A small-molecule ligand and the protein it binds are described below.
Small molecule (SMILES): COc1ccc(C[C@H](NC(=O)[C@H](C)NC(=O)CN2CCOCC2)C(=O)N[C@@H](Cc2ccccc2)[C@@H](O)[C@H](C)CO)cc1

Sequence of chain 1.BA:
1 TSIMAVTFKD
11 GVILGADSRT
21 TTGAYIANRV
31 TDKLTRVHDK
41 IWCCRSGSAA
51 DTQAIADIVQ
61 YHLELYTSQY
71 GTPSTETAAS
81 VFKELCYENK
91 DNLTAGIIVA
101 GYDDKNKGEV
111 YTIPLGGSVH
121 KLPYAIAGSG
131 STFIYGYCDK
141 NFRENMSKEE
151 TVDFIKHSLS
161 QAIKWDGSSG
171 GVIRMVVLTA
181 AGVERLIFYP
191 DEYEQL

Binding-site contacts:
Ligand atom C47 contacts residue GLY47 of chain 1.BA at 3.8 Å.
Ligand atom C3 contacts residue THR31 of chain 1.BA at 3.7 Å.
Ligand atom C12 contacts residue SER129 of chain 1.BA at 3.6 Å.
Ligand atom O39 contacts residue ALA49 of chain 1.BA at 3.2 Å (h-bond).
Ligand atom O21 contacts residue SER46 of chain 1.BA at 3.6 Å.
Ligand atom C46 contacts residue SER48 of chain 1.BA at 3.8 Å.
Ligand atom C5 contacts residue THR20 of chain 1.BA at 3.6 Å.
Ligand atom C24 contacts residue GLY47 of chain 1.BA at 3.3 Å.
Ligand atom C47 contacts residue SER48 of chain 1.BA at 3.9 Å.
Ligand atom C6 contacts residue THR1 of chain 1.BA at 3.8 Å.
Ligand atom O49 contacts residue THR21 of chain 1.BA at 3.4 Å (h-bond).
Ligand atom C40 contacts residue GLY47 of chain 1.BA at 3.8 Å.
Ligand atom O21 contacts residue GLY47 of chain 1.BA at 3.1 Å (h-bond).
Ligand atom C4 contacts residue ALA49 of chain 1.BA at 3.7 Å (hydrophobic).
Ligand atom C2 contacts residue ARG45 of chain 1.BA at 3.3 Å.
Ligand atom C11 contacts residue SER168 of chain 1.BA at 3.4 Å.
Ligand atom C8 contacts residue THR1 of chain 1.BA at 2.3 Å.
Ligand atom C4 contacts residue THR20 of chain 1.BA at 3.1 Å.
Ligand atom O13 contacts residue THR1 of chain 1.BA at 3.2 Å (h-bond).
Ligand atom C36 contacts residue HIS116 of chain 1.V at 3.7 Å.
Ligand atom N25 contacts residue THR21 of chain 1.BA at 3.1 Å (h-bond).
Ligand atom C11 contacts residue THR1 of chain 1.BA at 2.5 Å.
Ligand atom C10 contacts residue THR1 of chain 1.BA at 1.5 Å.
Ligand atom C9 contacts residue THR1 of chain 1.BA at 1.4 Å.
Ligand atom N22 contacts residue THR1 of chain 1.BA at 3.7 Å.
Ligand atom C23 contacts residue GLY47 of chain 1.BA at 3.6 Å.
Ligand atom C27 contacts residue THR21 of chain 1.BA at 3.5 Å.
Ligand atom O21 contacts residue THR1 of chain 1.BA at 2.3 Å (h-bond).
Ligand atom C1 contacts residue ARG45 of chain 1.BA at 3.6 Å.
Ligand atom C9 contacts residue LYS33 of chain 1.BA at 3.8 Å.
Ligand atom C12 contacts residue THR1 of chain 1.BA at 2.5 Å.
Ligand atom C26 contacts residue THR21 of chain 1.BA at 3.8 Å.
Ligand atom C41 contacts residue GLY47 of chain 1.BA at 3.6 Å.
Ligand atom O49 contacts residue THR20 of chain 1.BA at 3.4 Å.
Ligand atom O45 contacts residue THR94 of chain 1.BA at 3.7 Å.
Ligand atom C48 contacts residue GLY47 of chain 1.BA at 3.5 Å.
Ligand atom N22 contacts residue GLY47 of chain 1.BA at 3.0 Å (h-bond).
Ligand atom C7 contacts residue GLY47 of chain 1.BA at 3.8 Å.
Ligand atom C7 contacts residue THR1 of chain 1.BA at 2.7 Å.
Ligand atom C8 contacts residue LYS33 of chain 1.BA at 3.8 Å.

Sequence of chain 1.V:
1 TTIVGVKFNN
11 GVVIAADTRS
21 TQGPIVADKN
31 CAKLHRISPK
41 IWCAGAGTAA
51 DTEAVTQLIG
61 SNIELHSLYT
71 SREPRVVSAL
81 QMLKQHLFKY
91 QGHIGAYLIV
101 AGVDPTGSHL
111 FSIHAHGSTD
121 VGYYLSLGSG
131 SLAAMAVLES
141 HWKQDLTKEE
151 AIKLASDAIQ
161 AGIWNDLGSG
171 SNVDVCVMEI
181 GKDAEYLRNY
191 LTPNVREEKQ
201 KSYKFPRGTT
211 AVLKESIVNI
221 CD